Binding-site contacts:
Ligand atom O3' contacts residue LYS78 of chain 1.A at 3.6 Å (salt-bridge).
Ligand atom O4P contacts residue ARG35 of chain 1.A at 3.0 Å (salt-bridge).
Ligand atom O4 contacts residue LEU83 of chain 1.A at 3.7 Å.
Ligand atom C2 contacts residue TYR109 of chain 1.A at 3.8 Å (hydrophobic).
Ligand atom O4 contacts residue TYR109 of chain 1.A at 3.8 Å.
Ligand atom O3' contacts residue TYR79 of chain 1.A at 4.1 Å.
Ligand atom O5' contacts residue ARG35 of chain 1.A at 3.6 Å.
Ligand atom C5' contacts residue TYR107 of chain 1.A at 3.7 Å (hydrophobic).
Ligand atom O4' contacts residue ARG81 of chain 1.A at 2.9 Å (salt-bridge).
Ligand atom C4' contacts residue TYR79 of chain 1.A at 4.1 Å (hydrophobic).
Ligand atom C5M contacts residue TYR107 of chain 1.A at 3.6 Å (hydrophobic).
Ligand atom C2' contacts residue TYR109 of chain 1.A at 3.6 Å (hydrophobic).
Ligand atom O2 contacts residue ASP77 of chain 1.A at 3.8 Å.
Ligand atom C5M contacts residue ARG35 of chain 1.A at 3.6 Å.
Ligand atom C2' contacts residue TYR107 of chain 1.A at 3.7 Å (hydrophobic).
Ligand atom C4 contacts residue TYR109 of chain 1.A at 3.5 Å (hydrophobic).
Ligand atom C1' contacts residue ARG81 of chain 1.A at 4.0 Å.
Ligand atom O1P contacts residue LYS78 of chain 1.A at 2.8 Å (salt-bridge).
Ligand atom O5P contacts residue ARG35 of chain 1.A at 2.8 Å (salt-bridge).
Ligand atom O2P contacts residue TYR79 of chain 1.A at 2.9 Å (h-bond).
Ligand atom C4 contacts residue LEU83 of chain 1.A at 3.8 Å (hydrophobic).
Ligand atom O6P contacts residue GLU43 of chain 1.A at 4.1 Å.
Ligand atom C5 contacts residue TYR107 of chain 1.A at 4.0 Å (hydrophobic).
Ligand atom N3 contacts residue LEU83 of chain 1.A at 3.9 Å.
Ligand atom C3' contacts residue TYR107 of chain 1.A at 3.9 Å (hydrophobic).
Ligand atom N3 contacts residue TYR109 of chain 1.A at 3.4 Å.
Ligand atom O1P contacts residue TYR79 of chain 1.A at 3.5 Å (h-bond).
Ligand atom C5 contacts residue LEU83 of chain 1.A at 4.1 Å (hydrophobic).
Ligand atom P1 contacts residue TYR79 of chain 1.A at 3.7 Å.
Ligand atom P2 contacts residue ARG35 of chain 1.A at 3.6 Å.
Ligand atom P2 contacts residue ARG81 of chain 1.A at 4.0 Å.
Ligand atom C5' contacts residue ARG81 of chain 1.A at 4.0 Å.
Ligand atom C4' contacts residue ARG81 of chain 1.A at 3.8 Å.
Ligand atom O4P contacts residue ARG81 of chain 1.A at 2.8 Å (salt-bridge).
Ligand atom C5M contacts residue GLU36 of chain 1.A at 3.9 Å.
Ligand atom P1 contacts residue LYS78 of chain 1.A at 3.8 Å.
Ligand atom C2 contacts residue ASP77 of chain 1.A at 4.0 Å.
Ligand atom O4 contacts residue LEU37 of chain 1.A at 3.8 Å.
Ligand atom O5' contacts residue ARG81 of chain 1.A at 3.0 Å (salt-bridge).
Ligand atom O5P contacts residue ASP40 of chain 1.A at 4.1 Å.

Sequence of chain 1.A:
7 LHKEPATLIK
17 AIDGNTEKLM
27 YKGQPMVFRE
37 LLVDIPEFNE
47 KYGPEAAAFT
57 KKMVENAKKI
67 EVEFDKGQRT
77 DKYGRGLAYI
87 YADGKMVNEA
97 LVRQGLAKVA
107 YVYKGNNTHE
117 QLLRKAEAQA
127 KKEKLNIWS

The small molecule below binds the protein below.
Small molecule (SMILES): Cc1cn([C@H]2C[C@H](OP(=O)(O)O)[C@@H](COP(=O)(O)O)O2)c(=O)[nH]c1=O